Binding-site contacts:
Ligand atom NH1 contacts residue ASP171 of chain 1.A at 2.7 Å (salt-bridge).
Ligand atom O contacts residue CYS173 of chain 1.A at 3.3 Å (h-bond).
Ligand atom C contacts residue GLY175 of chain 1.A at 3.8 Å.
Ligand atom CZ contacts residue GLY194 of chain 1.A at 3.7 Å.
Ligand atom NE contacts residue GLY196 of chain 1.A at 3.8 Å.
Ligand atom C5 contacts residue SER177 of chain 1.A at 2.9 Å.
Ligand atom O1 contacts residue LEU81 of chain 1.A at 3.5 Å.
Ligand atom NH1 contacts residue GLY194 of chain 1.A at 3.6 Å.
Ligand atom C1 contacts residue TRP193 of chain 1.A at 3.6 Å (hydrophobic).
Ligand atom CZ contacts residue SER172 of chain 1.A at 3.5 Å.
Ligand atom NH2 contacts residue GLY204 of chain 1.A at 3.5 Å.
Ligand atom NE contacts residue TRP193 of chain 1.A at 3.6 Å.
Ligand atom C66 contacts residue HIS40 of chain 1.A at 3.8 Å.
Ligand atom N contacts residue SER192 of chain 1.A at 3.5 Å (h-bond).
Ligand atom S5 contacts residue GLY175 of chain 1.A at 3.5 Å (h-bond).
Ligand atom NH2 contacts residue ASP171 of chain 1.A at 3.0 Å (salt-bridge).
Ligand atom O contacts residue SER177 of chain 1.A at 2.5 Å (h-bond).
Ligand atom CB contacts residue CYS173 of chain 1.A at 3.4 Å (hydrophobic).
Ligand atom N5 contacts residue HIS40 of chain 1.A at 3.2 Å (h-bond).
Ligand atom C contacts residue SER177 of chain 1.A at 1.8 Å.
Ligand atom NH2 contacts residue SER172 of chain 1.A at 2.6 Å (h-bond).
Ligand atom O contacts residue GLY175 of chain 1.A at 2.5 Å (h-bond).
Ligand atom O2 contacts residue TRP193 of chain 1.A at 3.1 Å.
Ligand atom CA contacts residue GLN174 of chain 1.A at 3.7 Å.
Ligand atom O contacts residue ASP176 of chain 1.A at 2.9 Å (salt-bridge).
Ligand atom N5 contacts residue SER177 of chain 1.A at 3.3 Å (h-bond).
Ligand atom CP contacts residue GLN174 of chain 1.A at 3.6 Å.
Ligand atom CA contacts residue SER177 of chain 1.A at 2.5 Å.
Ligand atom NH1 contacts residue GLY196 of chain 1.A at 2.6 Å (h-bond).
Ligand atom CB contacts residue SER177 of chain 1.A at 2.7 Å.
Ligand atom NE contacts residue GLY194 of chain 1.A at 3.6 Å.
Ligand atom CZ contacts residue ASP171 of chain 1.A at 3.3 Å.
Ligand atom N contacts residue SER177 of chain 1.A at 2.9 Å (h-bond).
Ligand atom O contacts residue GLN174 of chain 1.A at 3.3 Å.
Ligand atom C2 contacts residue GLY194 of chain 1.A at 3.4 Å.
Ligand atom CZ contacts residue GLY196 of chain 1.A at 3.7 Å.
Ligand atom CG contacts residue GLN174 of chain 1.A at 3.4 Å.
Ligand atom CZ contacts residue TRP193 of chain 1.A at 3.7 Å (hydrophobic).
Ligand atom O2 contacts residue GLY194 of chain 1.A at 3.0 Å (h-bond).
Ligand atom OP contacts residue GLN174 of chain 1.A at 2.7 Å (h-bond).

Sequence of chain 1.A:
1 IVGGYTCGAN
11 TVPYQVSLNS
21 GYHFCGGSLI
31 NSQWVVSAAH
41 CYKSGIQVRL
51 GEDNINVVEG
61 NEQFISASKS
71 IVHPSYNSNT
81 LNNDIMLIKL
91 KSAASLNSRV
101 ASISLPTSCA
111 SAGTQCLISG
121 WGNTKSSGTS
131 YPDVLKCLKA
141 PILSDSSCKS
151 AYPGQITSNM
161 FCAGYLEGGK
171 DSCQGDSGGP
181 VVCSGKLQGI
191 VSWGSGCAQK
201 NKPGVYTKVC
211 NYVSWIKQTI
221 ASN

A protein and the small-molecule ligand that binds it are described below.
Small molecule (SMILES): CC(=O)N1C[C@H](O)C[C@H]1C(=O)N[C@@H](CCCNC(=N)N)C(=O)c1nc2ccccc2s1